A protein and the small-molecule ligand that binds it are described below.
Small molecule (SMILES): CC(=O)Nc1nnc(S(N)(=O)=O)s1

Binding-site contacts:
Ligand atom N1 contacts residue GOL1 of chain 1.KA at 3.9 Å.
Ligand atom C1 contacts residue ZN1 of chain 1.HA at 3.9 Å.
Ligand atom C2 contacts residue GOL1 of chain 1.KA at 3.3 Å.
Ligand atom O3 contacts residue ASN95 of chain 1.H at 3.5 Å (h-bond).
Ligand atom S1 contacts residue THR178 of chain 1.H at 3.4 Å (h-bond).
Ligand atom O1 contacts residue TRP188 of chain 1.H at 3.5 Å.
Ligand atom O2 contacts residue TRP188 of chain 1.H at 3.9 Å.
Ligand atom O3 contacts residue GOL1 of chain 1.KA at 4.2 Å.
Ligand atom O1 contacts residue LEU177 of chain 1.H at 3.2 Å.
Ligand atom O2 contacts residue HIS116 of chain 1.H at 3.4 Å.
Ligand atom N1 contacts residue ZN1 of chain 1.HA at 2.0 Å.
Ligand atom S1 contacts residue HIS97 of chain 1.H at 3.8 Å.
Ligand atom N1 contacts residue HIS116 of chain 1.H at 3.2 Å.
Ligand atom S2 contacts residue GOL1 of chain 1.KA at 3.7 Å.
Ligand atom O2 contacts residue HIS97 of chain 1.H at 3.5 Å (h-bond).
Ligand atom O2 contacts residue VAL118 of chain 1.H at 4.0 Å.
Ligand atom O1 contacts residue THR178 of chain 1.H at 2.7 Å (h-bond).
Ligand atom C3 contacts residue GOL1 of chain 1.KA at 3.7 Å.
Ligand atom S2 contacts residue HIS97 of chain 1.H at 3.6 Å.
Ligand atom N4 contacts residue GOL1 of chain 1.KA at 3.3 Å (h-bond).
Ligand atom N3 contacts residue GOL1 of chain 1.KA at 3.7 Å.
Ligand atom N2 contacts residue LEU177 of chain 1.H at 3.9 Å.
Ligand atom O3 contacts residue VAL118 of chain 1.H at 3.5 Å.
Ligand atom S1 contacts residue LEU177 of chain 1.H at 4.1 Å.
Ligand atom N1 contacts residue THR178 of chain 1.H at 2.5 Å (h-bond).
Ligand atom O2 contacts residue ZN1 of chain 1.HA at 3.0 Å.
Ligand atom N1 contacts residue HIS99 of chain 1.H at 3.2 Å.
Ligand atom C1 contacts residue LEU177 of chain 1.H at 3.6 Å (hydrophobic).
Ligand atom N2 contacts residue GOL1 of chain 1.KA at 3.6 Å.
Ligand atom C1 contacts residue HIS97 of chain 1.H at 4.0 Å.
Ligand atom N3 contacts residue LEU177 of chain 1.H at 3.7 Å.
Ligand atom O2 contacts residue VAL128 of chain 1.H at 3.6 Å.
Ligand atom C1 contacts residue GOL1 of chain 1.KA at 4.0 Å.
Ligand atom N3 contacts residue ALA179 of chain 1.H at 4.1 Å.
Ligand atom S1 contacts residue ZN1 of chain 1.HA at 3.0 Å.
Ligand atom N1 contacts residue HIS97 of chain 1.H at 3.4 Å (h-bond).
Ligand atom S2 contacts residue VAL118 of chain 1.H at 3.8 Å.
Ligand atom S1 contacts residue HIS116 of chain 1.H at 3.9 Å.
Ligand atom O1 contacts residue SER176 of chain 1.H at 4.1 Å.
Ligand atom S2 contacts residue LEU177 of chain 1.H at 3.9 Å.

Sequence of chain 1.H:
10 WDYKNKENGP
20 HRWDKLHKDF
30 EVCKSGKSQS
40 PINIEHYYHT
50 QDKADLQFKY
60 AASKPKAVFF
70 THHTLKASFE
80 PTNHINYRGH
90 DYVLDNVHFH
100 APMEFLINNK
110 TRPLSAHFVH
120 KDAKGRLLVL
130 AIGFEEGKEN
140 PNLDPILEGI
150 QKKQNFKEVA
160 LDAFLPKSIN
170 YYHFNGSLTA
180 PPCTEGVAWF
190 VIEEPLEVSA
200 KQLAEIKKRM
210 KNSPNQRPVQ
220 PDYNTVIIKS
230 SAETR